Sequence of chain 1.B:
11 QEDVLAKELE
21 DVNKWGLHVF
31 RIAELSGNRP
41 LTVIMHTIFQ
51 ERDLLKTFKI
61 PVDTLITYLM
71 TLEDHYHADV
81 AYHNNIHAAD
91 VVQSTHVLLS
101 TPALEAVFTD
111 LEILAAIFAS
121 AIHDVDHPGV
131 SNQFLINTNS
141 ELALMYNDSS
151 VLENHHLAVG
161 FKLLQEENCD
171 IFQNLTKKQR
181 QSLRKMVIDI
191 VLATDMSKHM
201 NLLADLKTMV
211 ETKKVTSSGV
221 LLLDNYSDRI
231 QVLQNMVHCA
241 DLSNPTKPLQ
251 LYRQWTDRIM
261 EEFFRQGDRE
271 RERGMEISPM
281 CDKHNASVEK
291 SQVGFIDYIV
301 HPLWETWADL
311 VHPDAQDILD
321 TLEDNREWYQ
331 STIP

Binding-site contacts:
Ligand atom C17 contacts residue PHE295 of chain 1.B at 4.0 Å (hydrophobic).
Ligand atom O2 contacts residue ZN1 of chain 1.F at 2.6 Å.
Ligand atom C17 contacts residue ASN244 of chain 1.B at 3.8 Å.
Ligand atom C4 contacts residue ASP241 of chain 1.B at 3.6 Å.
Ligand atom O contacts residue PHE295 of chain 1.B at 4.1 Å.
Ligand atom C13 contacts residue PHE295 of chain 1.B at 3.6 Å (hydrophobic).
Ligand atom O2 contacts residue HIS87 of chain 1.B at 3.4 Å (h-bond).
Ligand atom C16 contacts residue ILE259 of chain 1.B at 4.1 Å (hydrophobic).
Ligand atom C5 contacts residue ZN1 of chain 1.F at 3.7 Å.
Ligand atom C6 contacts residue LEU242 of chain 1.B at 4.1 Å (hydrophobic).
Ligand atom C15 contacts residue ILE259 of chain 1.B at 3.7 Å (hydrophobic).
Ligand atom C5 contacts residue TYR82 of chain 1.B at 3.6 Å (hydrophobic).
Ligand atom C2 contacts residue PHE295 of chain 1.B at 3.8 Å (hydrophobic).
Ligand atom C6 contacts residue MET196 of chain 1.B at 3.9 Å (hydrophobic).
Ligand atom O2 contacts residue ASP241 of chain 1.B at 3.2 Å (salt-bridge).
Ligand atom N1 contacts residue PHE295 of chain 1.B at 3.7 Å.
Ligand atom O2 contacts residue TYR82 of chain 1.B at 3.9 Å.
Ligand atom C13 contacts residue ILE259 of chain 1.B at 4.0 Å (hydrophobic).
Ligand atom C15 contacts residue PHE295 of chain 1.B at 4.0 Å (hydrophobic).
Ligand atom C contacts residue PHE295 of chain 1.B at 3.8 Å (hydrophobic).
Ligand atom C17 contacts residue TYR82 of chain 1.B at 3.7 Å (hydrophobic).
Ligand atom C5 contacts residue ASP241 of chain 1.B at 3.5 Å.
Ligand atom O2 contacts residue HIS83 of chain 1.B at 2.9 Å (h-bond).
Ligand atom C1 contacts residue PHE295 of chain 1.B at 3.8 Å (hydrophobic).
Ligand atom O2 contacts residue ASP124 of chain 1.B at 3.8 Å.
Ligand atom C14 contacts residue PHE295 of chain 1.B at 3.4 Å (hydrophobic).
Ligand atom C15 contacts residue GLN292 of chain 1.B at 3.8 Å.
Ligand atom O contacts residue PHE263 of chain 1.B at 3.8 Å.
Ligand atom N contacts residue ILE259 of chain 1.B at 3.7 Å.
Ligand atom C18 contacts residue PHE295 of chain 1.B at 3.7 Å (hydrophobic).
Ligand atom C16 contacts residue ASN244 of chain 1.B at 3.4 Å.
Ligand atom C5 contacts residue HIS87 of chain 1.B at 4.0 Å.
Ligand atom C18 contacts residue GLN292 of chain 1.B at 3.6 Å.
Ligand atom C5 contacts residue HIS83 of chain 1.B at 3.7 Å.
Ligand atom C12 contacts residue HIS83 of chain 1.B at 3.7 Å.
Ligand atom C contacts residue PHE263 of chain 1.B at 3.9 Å (hydrophobic).
Ligand atom N contacts residue GLN292 of chain 1.B at 3.2 Å (h-bond).
Ligand atom C8 contacts residue PHE295 of chain 1.B at 3.8 Å (hydrophobic).
Ligand atom O contacts residue MET280 of chain 1.B at 3.5 Å.
Ligand atom N contacts residue PHE295 of chain 1.B at 3.6 Å.

A small-molecule ligand and the protein it binds are described below.
Small molecule (SMILES): CC(C)=C[C@@H]1C[C@](C)(CCO)Oc2c1c(=O)n(C)c1ncccc21